A protein and the small-molecule ligand that binds it are described below.
Small molecule (SMILES): O=S(=O)(O)c1cccc2cccc(Nc3ccccc3)c12

Binding-site contacts:
Ligand atom C16 contacts residue GLY53 of chain 1.U at 3.7 Å.
Ligand atom C13 contacts residue GLY58 of chain 1.U at 4.0 Å.
Ligand atom O3 contacts residue GLU52 of chain 1.U at 4.2 Å.
Ligand atom O1 contacts residue ASP54 of chain 1.U at 4.2 Å.
Ligand atom C16 contacts residue ASP54 of chain 1.U at 4.4 Å.
Ligand atom C14 contacts residue GLY53 of chain 1.U at 4.2 Å.
Ligand atom C15 contacts residue ASP54 of chain 1.U at 4.5 Å.
Ligand atom C14 contacts residue GLY58 of chain 1.U at 4.3 Å.
Ligand atom C13 contacts residue GLY53 of chain 1.U at 3.8 Å.
Ligand atom C14 contacts residue VAL57 of chain 1.U at 4.1 Å (hydrophobic).
Ligand atom C12 contacts residue GLU52 of chain 1.U at 3.6 Å.
Ligand atom C13 contacts residue GLU52 of chain 1.U at 3.9 Å.
Ligand atom S contacts residue GLU52 of chain 1.U at 4.4 Å.
Ligand atom C11 contacts residue GLY53 of chain 1.U at 3.4 Å.
Ligand atom O1 contacts residue GLY53 of chain 1.U at 2.7 Å (h-bond).
Ligand atom O1 contacts residue GLU52 of chain 1.U at 3.3 Å.
Ligand atom S contacts residue GLY53 of chain 1.U at 3.9 Å.
Ligand atom C15 contacts residue GLY53 of chain 1.U at 4.2 Å.
Ligand atom C12 contacts residue GLY53 of chain 1.U at 3.2 Å.
Ligand atom O3 contacts residue GLY53 of chain 1.U at 4.0 Å.
Ligand atom O2 contacts residue GLU52 of chain 1.U at 4.4 Å.
Ligand atom N contacts residue GLY53 of chain 1.U at 3.6 Å.

Sequence of chain 1.U:
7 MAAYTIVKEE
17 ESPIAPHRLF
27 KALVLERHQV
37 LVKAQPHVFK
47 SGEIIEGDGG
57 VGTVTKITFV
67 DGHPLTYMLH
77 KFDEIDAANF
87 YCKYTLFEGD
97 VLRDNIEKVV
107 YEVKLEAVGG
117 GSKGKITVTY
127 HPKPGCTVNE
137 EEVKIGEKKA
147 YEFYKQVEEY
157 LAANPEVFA